A small-molecule ligand and the protein it binds are described below.
Small molecule (SMILES): Nc1ncnc2c1ncn2[C@H]1C[C@H](O)[C@@H](COP(=O)(O)O)O1

Binding-site contacts:
Ligand atom C8 contacts residue HIS630 of chain 3.S at 3.1 Å.
Ligand atom C2 contacts residue PRO631 of chain 3.S at 4.3 Å (hydrophobic).
Ligand atom N1 contacts residue GLY639 of chain 3.S at 3.1 Å (h-bond).
Ligand atom C2' contacts residue PRO419 of chain 3.S at 4.0 Å (hydrophobic).
Ligand atom C6 contacts residue GLY639 of chain 3.S at 3.8 Å.
Ligand atom O2P contacts residue PHE629 of chain 3.S at 3.4 Å (h-bond).
Ligand atom O2P contacts residue PRO631 of chain 3.S at 3.8 Å.
Ligand atom P contacts residue PHE629 of chain 3.S at 4.4 Å.
Ligand atom O2P contacts residue HIS628 of chain 3.S at 3.8 Å.
Ligand atom C1' contacts residue HIS630 of chain 3.S at 3.8 Å.
Ligand atom N6 contacts residue PRO633 of chain 3.S at 4.2 Å.
Ligand atom C2 contacts residue GLY639 of chain 3.S at 3.9 Å.
Ligand atom O4' contacts residue PRO631 of chain 3.S at 4.1 Å.
Ligand atom C8 contacts residue ASP609 of chain 3.S at 4.4 Å.
Ligand atom O5' contacts residue PRO631 of chain 3.S at 4.0 Å.
Ligand atom C5 contacts residue SER632 of chain 3.S at 4.4 Å.
Ligand atom N6 contacts residue GLY639 of chain 3.S at 2.9 Å (h-bond).
Ligand atom N6 contacts residue VAL418 of chain 3.S at 3.8 Å.
Ligand atom N6 contacts residue PRO631 of chain 3.S at 3.8 Å.
Ligand atom N3 contacts residue PRO419 of chain 3.S at 4.2 Å.
Ligand atom C5 contacts residue PRO419 of chain 3.S at 4.2 Å (hydrophobic).
Ligand atom N1 contacts residue PRO631 of chain 3.S at 3.8 Å.
Ligand atom N9 contacts residue PRO419 of chain 3.S at 4.2 Å.
Ligand atom N1 contacts residue PRO419 of chain 3.S at 4.2 Å.
Ligand atom N1 contacts residue VAL418 of chain 3.S at 3.8 Å.
Ligand atom N7 contacts residue HIS630 of chain 3.S at 3.6 Å.
Ligand atom C6 contacts residue PRO631 of chain 3.S at 3.6 Å (hydrophobic).
Ligand atom N6 contacts residue PHE638 of chain 3.S at 3.8 Å.
Ligand atom C5 contacts residue PRO631 of chain 3.S at 4.1 Å (hydrophobic).
Ligand atom C6 contacts residue PRO419 of chain 3.S at 4.3 Å (hydrophobic).
Ligand atom N7 contacts residue SER632 of chain 3.S at 3.8 Å.
Ligand atom N9 contacts residue HIS630 of chain 3.S at 3.8 Å.
Ligand atom O4' contacts residue HIS630 of chain 3.S at 4.2 Å.
Ligand atom N6 contacts residue SER632 of chain 3.S at 4.0 Å.
Ligand atom N7 contacts residue ASP609 of chain 3.S at 4.1 Å.
Ligand atom C4 contacts residue PRO419 of chain 3.S at 4.0 Å (hydrophobic).
Ligand atom O5' contacts residue PHE629 of chain 3.S at 3.9 Å.
Ligand atom N6 contacts residue GLY637 of chain 3.S at 4.0 Å.
Ligand atom C2 contacts residue PRO419 of chain 3.S at 4.2 Å (hydrophobic).
Ligand atom C6 contacts residue VAL418 of chain 3.S at 4.0 Å (hydrophobic).

Sequence of chain 3.S:
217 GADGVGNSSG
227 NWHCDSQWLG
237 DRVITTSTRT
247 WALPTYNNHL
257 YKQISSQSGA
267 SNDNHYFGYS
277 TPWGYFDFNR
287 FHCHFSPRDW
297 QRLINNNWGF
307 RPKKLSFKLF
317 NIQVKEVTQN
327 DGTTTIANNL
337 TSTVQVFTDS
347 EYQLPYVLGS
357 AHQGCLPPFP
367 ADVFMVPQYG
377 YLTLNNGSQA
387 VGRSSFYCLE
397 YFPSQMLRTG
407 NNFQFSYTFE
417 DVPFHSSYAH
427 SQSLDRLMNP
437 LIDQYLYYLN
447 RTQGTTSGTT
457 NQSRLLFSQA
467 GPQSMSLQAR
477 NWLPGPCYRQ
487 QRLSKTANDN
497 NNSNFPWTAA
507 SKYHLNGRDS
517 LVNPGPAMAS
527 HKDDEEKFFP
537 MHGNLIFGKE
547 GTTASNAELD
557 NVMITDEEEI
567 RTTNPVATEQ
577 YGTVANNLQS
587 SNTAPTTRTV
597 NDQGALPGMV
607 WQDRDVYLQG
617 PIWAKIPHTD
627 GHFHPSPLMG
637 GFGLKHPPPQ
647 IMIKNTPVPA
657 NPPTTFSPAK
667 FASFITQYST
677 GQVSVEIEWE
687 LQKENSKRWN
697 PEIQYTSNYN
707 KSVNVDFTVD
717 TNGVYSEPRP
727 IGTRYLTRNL